Binding-site contacts:
Ligand atom C8 contacts residue PHE39 of chain 1.A at 4.0 Å (hydrophobic).
Ligand atom C3 contacts residue MET187 of chain 1.A at 3.9 Å (hydrophobic).
Ligand atom C8 contacts residue THR204 of chain 1.A at 3.3 Å.
Ligand atom C3 contacts residue PRO40 of chain 1.A at 3.7 Å (hydrophobic).
Ligand atom C2 contacts residue PHE231 of chain 1.A at 3.9 Å (hydrophobic).
Ligand atom C18 contacts residue THR204 of chain 1.A at 3.8 Å.
Ligand atom O2 contacts residue MET187 of chain 1.A at 3.0 Å.
Ligand atom O2 contacts residue THR204 of chain 1.A at 2.8 Å (h-bond).
Ligand atom C contacts residue PHE39 of chain 1.A at 3.7 Å (hydrophobic).
Ligand atom C4 contacts residue PRO34 of chain 1.A at 3.8 Å (hydrophobic).
Ligand atom C5 contacts residue THR38 of chain 1.A at 4.0 Å.
Ligand atom C4 contacts residue PRO40 of chain 1.A at 3.6 Å (hydrophobic).
Ligand atom N contacts residue ASP207 of chain 1.A at 3.1 Å (salt-bridge).
Ligand atom C7 contacts residue MET187 of chain 1.A at 3.9 Å (hydrophobic).
Ligand atom O3 contacts residue ARG166 of chain 1.A at 2.9 Å (salt-bridge).
Ligand atom C17 contacts residue THR204 of chain 1.A at 3.9 Å.
Ligand atom N contacts residue VAL208 of chain 1.A at 3.8 Å.
Ligand atom C5 contacts residue ASP207 of chain 1.A at 3.8 Å.
Ligand atom C1 contacts residue MET187 of chain 1.A at 3.9 Å (hydrophobic).
Ligand atom C5 contacts residue PRO40 of chain 1.A at 3.8 Å (hydrophobic).
Ligand atom C18 contacts residue MET187 of chain 1.A at 3.4 Å (hydrophobic).
Ligand atom C18 contacts residue TYR93 of chain 1.A at 3.8 Å (hydrophobic).
Ligand atom C5 contacts residue VAL208 of chain 1.A at 4.0 Å (hydrophobic).
Ligand atom O3 contacts residue MET187 of chain 1.A at 3.7 Å.
Ligand atom C18 contacts residue ARG166 of chain 1.A at 3.6 Å.
Ligand atom C3 contacts residue PRO34 of chain 1.A at 3.8 Å (hydrophobic).
Ligand atom C2 contacts residue MET187 of chain 1.A at 3.9 Å (hydrophobic).
Ligand atom O2 contacts residue TYR229 of chain 1.A at 3.7 Å.
Ligand atom C17 contacts residue TYR229 of chain 1.A at 3.7 Å (hydrophobic).
Ligand atom O2 contacts residue ARG166 of chain 1.A at 2.8 Å (salt-bridge).
Ligand atom C17 contacts residue PHE231 of chain 1.A at 3.9 Å (hydrophobic).
Ligand atom C4 contacts residue THR38 of chain 1.A at 3.6 Å.
Ligand atom C8 contacts residue SER205 of chain 1.A at 3.6 Å.
Ligand atom C2 contacts residue TYR93 of chain 1.A at 4.0 Å (hydrophobic).
Ligand atom C7 contacts residue THR204 of chain 1.A at 3.9 Å.
Ligand atom N contacts residue PHE39 of chain 1.A at 3.5 Å.
Ligand atom N contacts residue SER205 of chain 1.A at 3.9 Å.
Ligand atom C contacts residue ASP207 of chain 1.A at 3.8 Å.
Ligand atom C18 contacts residue TYR229 of chain 1.A at 3.7 Å (hydrophobic).
Ligand atom O3 contacts residue TYR93 of chain 1.A at 2.6 Å (h-bond).

This small molecule binds to this protein.
Small molecule (SMILES): O=C(O)Cc1c[nH]c2ccccc12

Sequence of chain 1.A:
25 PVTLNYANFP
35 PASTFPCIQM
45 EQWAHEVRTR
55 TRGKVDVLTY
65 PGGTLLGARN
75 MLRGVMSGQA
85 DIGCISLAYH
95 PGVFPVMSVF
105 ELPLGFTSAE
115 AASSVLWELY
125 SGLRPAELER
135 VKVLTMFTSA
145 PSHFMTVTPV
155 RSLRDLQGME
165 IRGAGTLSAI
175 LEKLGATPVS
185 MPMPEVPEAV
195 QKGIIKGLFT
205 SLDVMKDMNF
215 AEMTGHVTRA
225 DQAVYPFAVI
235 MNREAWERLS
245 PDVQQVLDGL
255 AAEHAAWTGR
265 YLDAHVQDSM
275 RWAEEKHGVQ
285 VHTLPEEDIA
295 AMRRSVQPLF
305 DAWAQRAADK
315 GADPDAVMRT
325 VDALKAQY